Sequence of chain 1.A:
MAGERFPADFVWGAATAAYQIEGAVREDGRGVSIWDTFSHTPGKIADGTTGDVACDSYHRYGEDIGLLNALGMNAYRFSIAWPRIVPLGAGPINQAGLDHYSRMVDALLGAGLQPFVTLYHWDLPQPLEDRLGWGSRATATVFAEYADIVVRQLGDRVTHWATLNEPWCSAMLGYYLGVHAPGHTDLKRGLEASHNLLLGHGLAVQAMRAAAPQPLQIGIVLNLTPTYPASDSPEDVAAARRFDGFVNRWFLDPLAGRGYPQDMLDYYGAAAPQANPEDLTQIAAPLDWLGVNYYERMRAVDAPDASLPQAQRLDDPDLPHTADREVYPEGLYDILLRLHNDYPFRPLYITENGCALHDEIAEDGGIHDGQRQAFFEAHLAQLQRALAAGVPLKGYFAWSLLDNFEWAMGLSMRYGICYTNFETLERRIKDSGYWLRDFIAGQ

A small-molecule ligand and the protein it binds are described below.
Small molecule (SMILES): OC[C@H]1O[C@@H](O)[C@H](O)[C@@H](O)[C@@H]1O

Binding-site contacts:
Ligand atom C5 contacts residue TYR58 of chain 1.A at 3.9 Å (hydrophobic).
Ligand atom O2 contacts residue HIS100 of chain 1.A at 4.0 Å.
Ligand atom C4 contacts residue HIS59 of chain 1.A at 4.2 Å.
Ligand atom O1 contacts residue TYR61 of chain 1.A at 4.4 Å.
Ligand atom O5 contacts residue TYR58 of chain 1.A at 3.7 Å.
Ligand atom C1 contacts residue HIS100 of chain 1.A at 3.3 Å.
Ligand atom O6 contacts residue ASP28 of chain 1.A at 4.4 Å.
Ligand atom C6 contacts residue ASP28 of chain 1.A at 3.0 Å.
Ligand atom O3 contacts residue HIS59 of chain 1.A at 2.9 Å (h-bond).
Ligand atom O1 contacts residue TYR58 of chain 1.A at 4.4 Å.
Ligand atom C2 contacts residue HIS100 of chain 1.A at 4.3 Å.
Ligand atom O5 contacts residue ARG103 of chain 1.A at 3.2 Å (salt-bridge).
Ligand atom O2 contacts residue TYR61 of chain 1.A at 3.6 Å.
Ligand atom O2 contacts residue TYR58 of chain 1.A at 2.7 Å (h-bond).
Ligand atom C1 contacts residue TYR58 of chain 1.A at 3.9 Å (hydrophobic).
Ligand atom O4 contacts residue HIS59 of chain 1.A at 3.3 Å.
Ligand atom C2 contacts residue TYR58 of chain 1.A at 3.8 Å (hydrophobic).
Ligand atom O1 contacts residue ARG103 of chain 1.A at 3.0 Å (salt-bridge).
Ligand atom C1 contacts residue ARG103 of chain 1.A at 3.7 Å.
Ligand atom C4 contacts residue ASP28 of chain 1.A at 4.2 Å.
Ligand atom O5 contacts residue ASP28 of chain 1.A at 3.7 Å.
Ligand atom C4 contacts residue TYR58 of chain 1.A at 4.4 Å (hydrophobic).
Ligand atom O4 contacts residue ASP28 of chain 1.A at 3.9 Å.
Ligand atom O5 contacts residue HIS100 of chain 1.A at 4.3 Å.
Ligand atom O1 contacts residue HIS100 of chain 1.A at 2.5 Å (h-bond).
Ligand atom C5 contacts residue ARG103 of chain 1.A at 4.5 Å.
Ligand atom C3 contacts residue HIS59 of chain 1.A at 3.3 Å.
Ligand atom O6 contacts residue ARG103 of chain 1.A at 4.2 Å.
Ligand atom C3 contacts residue TYR58 of chain 1.A at 4.1 Å (hydrophobic).
Ligand atom O4 contacts residue TYR58 of chain 1.A at 4.3 Å.
Ligand atom C5 contacts residue ASP28 of chain 1.A at 3.0 Å.
Ligand atom O2 contacts residue HIS59 of chain 1.A at 3.8 Å.